Sequence of chain 1.A:
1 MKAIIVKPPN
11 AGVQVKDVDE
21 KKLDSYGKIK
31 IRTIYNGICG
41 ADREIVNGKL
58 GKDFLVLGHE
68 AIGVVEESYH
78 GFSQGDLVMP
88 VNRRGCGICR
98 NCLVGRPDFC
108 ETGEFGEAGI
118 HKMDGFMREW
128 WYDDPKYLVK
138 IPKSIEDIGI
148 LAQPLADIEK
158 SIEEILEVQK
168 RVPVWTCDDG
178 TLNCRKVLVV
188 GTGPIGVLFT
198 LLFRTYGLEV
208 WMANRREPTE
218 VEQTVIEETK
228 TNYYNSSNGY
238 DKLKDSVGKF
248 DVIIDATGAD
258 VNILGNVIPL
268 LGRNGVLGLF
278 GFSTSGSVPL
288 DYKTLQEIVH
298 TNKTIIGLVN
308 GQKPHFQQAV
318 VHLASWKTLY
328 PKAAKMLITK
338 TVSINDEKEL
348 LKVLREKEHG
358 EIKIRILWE

Binding-site contacts:
Ligand atom O4 contacts residue XYS1 of chain 1.F at 0.0 Å (h-bond).
Ligand atom O4 contacts residue GLU114 of chain 1.A at 2.8 Å (salt-bridge).
Ligand atom O2 contacts residue XYS1 of chain 1.F at 0.0 Å (h-bond).
Ligand atom O5 contacts residue XYS1 of chain 1.F at 0.0 Å (h-bond).
Ligand atom C1 contacts residue NAP1 of chain 1.E at 4.0 Å.
Ligand atom C3 contacts residue XYS1 of chain 1.F at 0.0 Å.
Ligand atom O1 contacts residue HIS66 of chain 1.A at 3.3 Å (h-bond).
Ligand atom O2 contacts residue NAP1 of chain 1.E at 4.2 Å.
Ligand atom O3 contacts residue ASN307 of chain 1.A at 3.1 Å (h-bond).
Ligand atom C5 contacts residue XYS1 of chain 1.F at 0.0 Å.
Ligand atom O2 contacts residue ZN1 of chain 1.I at 4.1 Å.
Ligand atom O3 contacts residue ASN89 of chain 1.A at 3.0 Å (h-bond).
Ligand atom O5 contacts residue ILE117 of chain 1.A at 3.7 Å.
Ligand atom O2 contacts residue GLN150 of chain 1.A at 3.0 Å (h-bond).
Ligand atom C2 contacts residue GLN150 of chain 1.A at 3.6 Å.
Ligand atom C3 contacts residue ASP154 of chain 1.A at 3.4 Å.
Ligand atom O4 contacts residue ASN307 of chain 1.A at 3.2 Å (h-bond).
Ligand atom O1 contacts residue CYS39 of chain 1.A at 3.5 Å (h-bond).
Ligand atom C2 contacts residue XYS1 of chain 1.F at 0.0 Å.
Ligand atom C3 contacts residue GLN150 of chain 1.A at 4.0 Å.
Ligand atom C4 contacts residue XYS1 of chain 1.F at 0.0 Å.
Ligand atom O1 contacts residue NAP1 of chain 1.E at 4.1 Å.
Ligand atom C3 contacts residue ASN89 of chain 1.A at 3.8 Å.
Ligand atom O1 contacts residue ALA41 of chain 1.A at 3.7 Å.
Ligand atom C4 contacts residue ASN307 of chain 1.A at 3.9 Å.
Ligand atom C5 contacts residue GLU114 of chain 1.A at 3.6 Å.
Ligand atom O3 contacts residue XYS1 of chain 1.F at 0.0 Å (h-bond).
Ligand atom C3 contacts residue ASN307 of chain 1.A at 4.0 Å.
Ligand atom O4 contacts residue ARG90 of chain 1.A at 3.8 Å.
Ligand atom C4 contacts residue GLU114 of chain 1.A at 3.3 Å.
Ligand atom O2 contacts residue ASP154 of chain 1.A at 2.6 Å (salt-bridge).
Ligand atom C2 contacts residue ASN89 of chain 1.A at 3.9 Å.
Ligand atom C2 contacts residue HIS66 of chain 1.A at 4.1 Å.
Ligand atom O3 contacts residue GLN150 of chain 1.A at 3.2 Å (h-bond).
Ligand atom O1 contacts residue XYS1 of chain 1.F at 1.4 Å.
Ligand atom C4 contacts residue ASN89 of chain 1.A at 3.8 Å.
Ligand atom C2 contacts residue ASP154 of chain 1.A at 3.5 Å.
Ligand atom O1 contacts residue ZN1 of chain 1.I at 3.3 Å.
Ligand atom C1 contacts residue XYS1 of chain 1.F at 0.0 Å.
Ligand atom O3 contacts residue ASP154 of chain 1.A at 3.1 Å (salt-bridge).

This protein binds this small molecule.
Small molecule (SMILES): O[C@@H]1[C@@H](O)[C@H](O)OC[C@H]1O